Sequence of chain 1.B:
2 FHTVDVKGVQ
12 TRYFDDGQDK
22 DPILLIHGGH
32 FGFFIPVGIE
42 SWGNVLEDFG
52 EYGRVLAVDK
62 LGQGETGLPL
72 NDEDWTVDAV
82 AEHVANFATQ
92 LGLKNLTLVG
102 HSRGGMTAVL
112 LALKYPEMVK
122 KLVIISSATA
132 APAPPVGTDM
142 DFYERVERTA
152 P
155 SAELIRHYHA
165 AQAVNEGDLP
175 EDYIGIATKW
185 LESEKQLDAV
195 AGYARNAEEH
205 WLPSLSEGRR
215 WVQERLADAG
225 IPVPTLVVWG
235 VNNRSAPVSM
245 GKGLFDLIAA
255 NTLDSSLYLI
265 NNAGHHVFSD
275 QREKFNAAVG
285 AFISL

A protein and the small-molecule ligand that binds it are described below.
Small molecule (SMILES): O=C(O)c1ccccc1C(=O)O

Binding-site contacts:
Ligand atom C7 contacts residue HIS269 of chain 1.B at 3.8 Å.
Ligand atom C10 contacts residue SER103 of chain 1.B at 2.3 Å.
Ligand atom O11 contacts residue SER103 of chain 1.B at 1.4 Å.
Ligand atom C7 contacts residue ALA129 of chain 1.B at 3.5 Å (hydrophobic).
Ligand atom O8 contacts residue SER127 of chain 1.B at 3.8 Å.
Ligand atom O8 contacts residue SER128 of chain 1.B at 3.5 Å.
Ligand atom O8 contacts residue ALA129 of chain 1.B at 2.8 Å (h-bond).
Ligand atom C1 contacts residue ARG104 of chain 1.B at 3.9 Å.
Ligand atom C5 contacts residue ARG104 of chain 1.B at 3.3 Å.
Ligand atom C4 contacts residue ASP140 of chain 1.B at 3.6 Å.
Ligand atom C6 contacts residue MET141 of chain 1.B at 3.5 Å (hydrophobic).
Ligand atom O12 contacts residue TYR144 of chain 1.B at 3.2 Å (h-bond).
Ligand atom C5 contacts residue ASP140 of chain 1.B at 3.3 Å.
Ligand atom O12 contacts residue SER103 of chain 1.B at 2.7 Å.
Ligand atom O11 contacts residue GLY30 of chain 1.B at 3.6 Å.
Ligand atom C3 contacts residue THR130 of chain 1.B at 3.6 Å.
Ligand atom O12 contacts residue HIS269 of chain 1.B at 3.0 Å.
Ligand atom C7 contacts residue SER103 of chain 1.B at 3.7 Å.
Ligand atom O9 contacts residue SER239 of chain 1.B at 3.7 Å.
Ligand atom C4 contacts residue TYR144 of chain 1.B at 3.9 Å (hydrophobic).
Ligand atom C10 contacts residue ARG104 of chain 1.B at 3.6 Å.
Ligand atom O11 contacts residue ARG104 of chain 1.B at 2.4 Å (salt-bridge).
Ligand atom C1 contacts residue TYR144 of chain 1.B at 3.6 Å (hydrophobic).
Ligand atom O9 contacts residue SER127 of chain 1.B at 3.4 Å (h-bond).
Ligand atom C10 contacts residue HIS269 of chain 1.B at 3.7 Å.
Ligand atom C4 contacts residue THR130 of chain 1.B at 3.9 Å.
Ligand atom O8 contacts residue THR130 of chain 1.B at 2.6 Å (h-bond).
Ligand atom C10 contacts residue TYR144 of chain 1.B at 3.8 Å (hydrophobic).
Ligand atom O9 contacts residue TYR144 of chain 1.B at 3.9 Å.
Ligand atom C4 contacts residue ARG104 of chain 1.B at 3.8 Å.
Ligand atom C2 contacts residue SER103 of chain 1.B at 3.6 Å.
Ligand atom C7 contacts residue THR130 of chain 1.B at 3.5 Å.
Ligand atom O8 contacts residue ARG104 of chain 1.B at 3.8 Å.
Ligand atom O9 contacts residue HIS269 of chain 1.B at 2.9 Å (h-bond).
Ligand atom O9 contacts residue ALA129 of chain 1.B at 3.5 Å (h-bond).
Ligand atom C6 contacts residue TYR144 of chain 1.B at 3.4 Å (hydrophobic).
Ligand atom C6 contacts residue ARG104 of chain 1.B at 3.2 Å.
Ligand atom O8 contacts residue SER103 of chain 1.B at 3.2 Å.
Ligand atom C5 contacts residue TYR144 of chain 1.B at 3.5 Å (hydrophobic).
Ligand atom C2 contacts residue TYR144 of chain 1.B at 3.6 Å (hydrophobic).